Sequence of chain 27.E:
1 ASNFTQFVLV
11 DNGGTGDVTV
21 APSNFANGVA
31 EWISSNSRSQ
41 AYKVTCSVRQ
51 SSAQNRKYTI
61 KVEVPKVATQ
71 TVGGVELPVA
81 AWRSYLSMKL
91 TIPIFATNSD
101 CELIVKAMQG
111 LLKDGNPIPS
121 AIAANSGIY

Binding-site contacts:
Ligand atom N6 contacts residue THR45 of chain 53.E at 2.5 Å (h-bond).
Ligand atom N1 contacts residue THR59 of chain 53.E at 3.5 Å.
Ligand atom C5' contacts residue TYR85 of chain 53.E at 4.0 Å (hydrophobic).
Ligand atom C8 contacts residue TYR85 of chain 53.E at 3.8 Å (hydrophobic).
Ligand atom N6 contacts residue CYS46 of chain 53.E at 3.4 Å (h-bond).
Ligand atom C4 contacts residue TYR85 of chain 53.E at 3.8 Å (hydrophobic).
Ligand atom O6 contacts residue LYS61 of chain 53.E at 3.0 Å (salt-bridge).
Ligand atom C5 contacts residue THR45 of chain 53.E at 3.1 Å.
Ligand atom C6 contacts residue THR59 of chain 53.E at 3.6 Å.
Ligand atom OP1 contacts residue LYS43 of chain 53.E at 2.9 Å (salt-bridge).
Ligand atom N6 contacts residue LYS61 of chain 53.E at 4.1 Å.
Ligand atom C8 contacts residue LYS61 of chain 53.E at 3.7 Å.
Ligand atom OP2 contacts residue GLU63 of chain 53.E at 3.6 Å (salt-bridge).
Ligand atom C6 contacts residue THR45 of chain 53.E at 3.1 Å.
Ligand atom N7 contacts residue LYS61 of chain 53.E at 3.7 Å.
Ligand atom C6 contacts residue SER47 of chain 53.E at 3.9 Å.
Ligand atom C6 contacts residue VAL29 of chain 53.E at 4.1 Å (hydrophobic).
Ligand atom N1 contacts residue TYR85 of chain 53.E at 3.5 Å.
Ligand atom N7 contacts residue TYR85 of chain 53.E at 3.7 Å.
Ligand atom N6 contacts residue TYR85 of chain 53.E at 3.4 Å.
Ligand atom OP2 contacts residue LYS43 of chain 53.E at 2.7 Å (salt-bridge).
Ligand atom N6 contacts residue THR91 of chain 27.E at 3.5 Å (h-bond).
Ligand atom N6 contacts residue THR59 of chain 53.E at 2.8 Å (h-bond).
Ligand atom C5 contacts residue TYR85 of chain 53.E at 3.5 Å (hydrophobic).
Ligand atom N9 contacts residue LYS61 of chain 53.E at 3.7 Å.
Ligand atom N6 contacts residue SER47 of chain 53.E at 4.1 Å.
Ligand atom N9 contacts residue TYR85 of chain 53.E at 4.0 Å.
Ligand atom C5 contacts residue VAL29 of chain 53.E at 4.0 Å (hydrophobic).
Ligand atom C8 contacts residue THR45 of chain 53.E at 3.8 Å.
Ligand atom C2 contacts residue SER47 of chain 53.E at 3.4 Å.
Ligand atom N7 contacts residue THR45 of chain 53.E at 2.5 Å (h-bond).
Ligand atom C5 contacts residue LYS61 of chain 53.E at 3.7 Å.
Ligand atom C6 contacts residue TYR85 of chain 53.E at 3.4 Å (hydrophobic).
Ligand atom C6 contacts residue LYS61 of chain 53.E at 3.8 Å.
Ligand atom C2 contacts residue THR59 of chain 53.E at 4.1 Å.
Ligand atom P contacts residue LYS43 of chain 53.E at 3.2 Å.
Ligand atom C4 contacts residue LYS61 of chain 53.E at 3.7 Å.
Ligand atom OP1 contacts residue TYR85 of chain 53.E at 3.5 Å (h-bond).
Ligand atom P contacts residue TYR85 of chain 53.E at 3.7 Å.
Ligand atom N1 contacts residue SER47 of chain 53.E at 2.9 Å (h-bond).

This small molecule binds to this protein.
Small molecule (SMILES): Nc1nc(=O)c2ncn([C@@H]3O[C@H](CO[P](=O)(O)O[C@H]4[C@@H](O)[C@H](n5cnc6c(N)ncnc65)O[C@@H]4CO[P](=O)(O)O[C@@H]4[C@@H](O)[C@H](n5cnc6c(N)ncnc65)O[C@@H]4COP(=O)=O)[C@@H](O)[C@H]3O)c2[nH]1

Sequence of chain 53.E:
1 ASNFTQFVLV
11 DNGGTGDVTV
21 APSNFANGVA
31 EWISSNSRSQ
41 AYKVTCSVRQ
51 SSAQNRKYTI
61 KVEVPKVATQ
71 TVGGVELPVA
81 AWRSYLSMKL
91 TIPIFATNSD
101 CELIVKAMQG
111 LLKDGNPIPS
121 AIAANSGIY